This protein binds this small molecule.
Small molecule (SMILES): Nc1ccn([C@H]2CC[C@@H](COP(=O)(O)O)O2)c(=O)n1

Sequence of chain 1.B:
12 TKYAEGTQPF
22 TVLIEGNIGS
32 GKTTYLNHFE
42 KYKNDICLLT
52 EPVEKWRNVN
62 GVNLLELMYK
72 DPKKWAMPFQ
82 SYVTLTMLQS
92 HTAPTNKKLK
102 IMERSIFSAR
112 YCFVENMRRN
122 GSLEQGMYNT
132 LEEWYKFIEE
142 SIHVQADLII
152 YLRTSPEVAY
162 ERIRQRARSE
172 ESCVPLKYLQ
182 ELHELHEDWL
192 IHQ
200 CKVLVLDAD

Binding-site contacts:
Ligand atom O2 contacts residue MET69 of chain 1.B at 3.5 Å.
Ligand atom C2' contacts residue ILE29 of chain 1.B at 3.8 Å (hydrophobic).
Ligand atom N1 contacts residue PHE114 of chain 1.B at 4.1 Å.
Ligand atom C1' contacts residue TYR70 of chain 1.B at 3.9 Å (hydrophobic).
Ligand atom N4 contacts residue GLN81 of chain 1.B at 3.3 Å (h-bond).
Ligand atom C3' contacts residue ILE29 of chain 1.B at 4.2 Å (hydrophobic).
Ligand atom N3 contacts residue PHE114 of chain 1.B at 3.1 Å.
Ligand atom C2 contacts residue PHE114 of chain 1.B at 3.4 Å (hydrophobic).
Ligand atom O4' contacts residue TRP57 of chain 1.B at 3.5 Å.
Ligand atom N3 contacts residue GLN81 of chain 1.B at 3.2 Å (h-bond).
Ligand atom C5 contacts residue PHE114 of chain 1.B at 4.1 Å (hydrophobic).
Ligand atom C4 contacts residue GLN81 of chain 1.B at 3.8 Å.
Ligand atom O2 contacts residue PHE80 of chain 1.B at 3.8 Å.
Ligand atom C6 contacts residue GLU52 of chain 1.B at 3.9 Å.
Ligand atom C2' contacts residue TYR70 of chain 1.B at 3.7 Å (hydrophobic).
Ligand atom O2 contacts residue PHE114 of chain 1.B at 3.6 Å.
Ligand atom C5 contacts residue TRP57 of chain 1.B at 3.9 Å (hydrophobic).
Ligand atom N4 contacts residue PHE114 of chain 1.B at 3.3 Å.
Ligand atom C4' contacts residue GLU172 of chain 1.B at 4.0 Å.
Ligand atom O2 contacts residue TYR179 of chain 1.B at 4.1 Å.
Ligand atom O5' contacts residue ARG105 of chain 1.B at 3.1 Å (salt-bridge).
Ligand atom C1' contacts residue LEU66 of chain 1.B at 4.2 Å (hydrophobic).
Ligand atom C3' contacts residue GLU172 of chain 1.B at 3.6 Å.
Ligand atom C4 contacts residue PHE114 of chain 1.B at 3.3 Å (hydrophobic).
Ligand atom N4 contacts residue ALA110 of chain 1.B at 3.8 Å.
Ligand atom C2 contacts residue PHE80 of chain 1.B at 3.8 Å (hydrophobic).
Ligand atom O2 contacts residue GLN81 of chain 1.B at 4.1 Å.
Ligand atom N4 contacts residue VAL84 of chain 1.B at 3.8 Å.
Ligand atom O5' contacts residue GLU52 of chain 1.B at 2.8 Å (salt-bridge).
Ligand atom N3 contacts residue PHE80 of chain 1.B at 3.9 Å.
Ligand atom C2' contacts residue PHE114 of chain 1.B at 4.0 Å (hydrophobic).
Ligand atom C5' contacts residue TRP57 of chain 1.B at 4.1 Å (hydrophobic).
Ligand atom C5' contacts residue GLU52 of chain 1.B at 3.1 Å.
Ligand atom O2 contacts residue TYR70 of chain 1.B at 4.2 Å.
Ligand atom C5 contacts residue GLU52 of chain 1.B at 4.0 Å.
Ligand atom O4' contacts residue LEU66 of chain 1.B at 3.8 Å.
Ligand atom C3' contacts residue TYR70 of chain 1.B at 4.1 Å (hydrophobic).
Ligand atom C2 contacts residue GLN81 of chain 1.B at 4.0 Å.
Ligand atom C6 contacts residue TRP57 of chain 1.B at 3.6 Å (hydrophobic).
Ligand atom N1 contacts residue PHE80 of chain 1.B at 4.2 Å.